This small molecule binds to this protein.
Small molecule (SMILES): CC(=O)N[C@@H]1[C@@H](O)[C@H](O)[C@@H](CO)O[C@H]1O

Sequence of chain 1.C:
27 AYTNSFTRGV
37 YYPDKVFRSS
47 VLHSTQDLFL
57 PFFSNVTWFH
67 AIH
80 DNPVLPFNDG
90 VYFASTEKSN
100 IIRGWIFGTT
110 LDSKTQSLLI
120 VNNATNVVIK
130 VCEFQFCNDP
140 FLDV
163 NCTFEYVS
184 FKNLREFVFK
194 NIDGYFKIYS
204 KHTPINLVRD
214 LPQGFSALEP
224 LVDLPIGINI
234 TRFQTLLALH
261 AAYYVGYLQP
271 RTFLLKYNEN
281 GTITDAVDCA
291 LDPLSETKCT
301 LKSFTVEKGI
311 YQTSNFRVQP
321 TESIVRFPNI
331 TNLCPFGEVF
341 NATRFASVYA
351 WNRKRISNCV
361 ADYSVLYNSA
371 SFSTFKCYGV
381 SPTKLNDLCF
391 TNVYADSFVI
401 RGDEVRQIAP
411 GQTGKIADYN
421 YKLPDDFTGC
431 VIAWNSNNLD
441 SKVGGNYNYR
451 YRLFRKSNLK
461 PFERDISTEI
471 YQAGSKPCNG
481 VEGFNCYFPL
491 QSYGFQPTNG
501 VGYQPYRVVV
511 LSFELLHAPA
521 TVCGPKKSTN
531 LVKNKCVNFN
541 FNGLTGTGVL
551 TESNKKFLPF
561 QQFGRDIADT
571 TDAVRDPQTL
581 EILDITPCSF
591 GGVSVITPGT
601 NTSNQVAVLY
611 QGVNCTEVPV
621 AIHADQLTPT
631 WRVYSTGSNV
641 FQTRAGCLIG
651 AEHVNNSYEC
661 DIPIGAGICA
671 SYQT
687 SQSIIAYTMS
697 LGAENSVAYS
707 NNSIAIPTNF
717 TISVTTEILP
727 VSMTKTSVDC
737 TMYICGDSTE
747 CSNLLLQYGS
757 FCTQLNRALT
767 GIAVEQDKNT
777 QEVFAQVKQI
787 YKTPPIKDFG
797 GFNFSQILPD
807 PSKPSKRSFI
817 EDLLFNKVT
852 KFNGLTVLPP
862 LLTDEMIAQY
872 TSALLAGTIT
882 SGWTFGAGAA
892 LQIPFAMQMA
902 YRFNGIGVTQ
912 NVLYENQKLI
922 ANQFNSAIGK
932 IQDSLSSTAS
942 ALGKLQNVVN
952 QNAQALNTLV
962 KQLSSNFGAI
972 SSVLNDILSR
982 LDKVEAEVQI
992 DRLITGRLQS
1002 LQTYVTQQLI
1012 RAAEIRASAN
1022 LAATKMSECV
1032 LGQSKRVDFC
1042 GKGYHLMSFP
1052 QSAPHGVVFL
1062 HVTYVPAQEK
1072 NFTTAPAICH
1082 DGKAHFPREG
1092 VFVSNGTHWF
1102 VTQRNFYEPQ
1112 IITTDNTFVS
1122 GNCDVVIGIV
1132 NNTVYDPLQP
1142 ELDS

Binding-site contacts:
Ligand atom O6 contacts residue TYR28 of chain 1.C at 3.3 Å (h-bond).
Ligand atom C2 contacts residue ASN61 of chain 1.C at 2.5 Å.
Ligand atom C8 contacts residue ASN61 of chain 1.C at 3.9 Å.
Ligand atom C1 contacts residue ASN61 of chain 1.C at 1.4 Å.
Ligand atom C5 contacts residue ASN61 of chain 1.C at 3.7 Å.
Ligand atom C4 contacts residue ASN61 of chain 1.C at 4.2 Å.
Ligand atom C1 contacts residue TYR28 of chain 1.C at 3.6 Å (hydrophobic).
Ligand atom C6 contacts residue TYR28 of chain 1.C at 4.0 Å (hydrophobic).
Ligand atom N2 contacts residue TYR28 of chain 1.C at 4.0 Å.
Ligand atom C5 contacts residue TYR28 of chain 1.C at 3.7 Å (hydrophobic).
Ligand atom C8 contacts residue ASN30 of chain 1.C at 3.9 Å.
Ligand atom O5 contacts residue TYR28 of chain 1.C at 3.9 Å.
Ligand atom C3 contacts residue ASN61 of chain 1.C at 3.8 Å.
Ligand atom N2 contacts residue ASN61 of chain 1.C at 2.9 Å (h-bond).
Ligand atom O5 contacts residue ASN61 of chain 1.C at 2.3 Å (h-bond).
Ligand atom C7 contacts residue ASN61 of chain 1.C at 3.8 Å.
Ligand atom C8 contacts residue THR29 of chain 1.C at 4.1 Å.